A protein and the small-molecule ligand that binds it are described below.
Small molecule (SMILES): CN1C(=O)C[C@@](C)(c2cccc(NC(=O)c3ccc(OCC(F)(F)F)cn3)c2)N=C1N

Sequence of chain 1.B:
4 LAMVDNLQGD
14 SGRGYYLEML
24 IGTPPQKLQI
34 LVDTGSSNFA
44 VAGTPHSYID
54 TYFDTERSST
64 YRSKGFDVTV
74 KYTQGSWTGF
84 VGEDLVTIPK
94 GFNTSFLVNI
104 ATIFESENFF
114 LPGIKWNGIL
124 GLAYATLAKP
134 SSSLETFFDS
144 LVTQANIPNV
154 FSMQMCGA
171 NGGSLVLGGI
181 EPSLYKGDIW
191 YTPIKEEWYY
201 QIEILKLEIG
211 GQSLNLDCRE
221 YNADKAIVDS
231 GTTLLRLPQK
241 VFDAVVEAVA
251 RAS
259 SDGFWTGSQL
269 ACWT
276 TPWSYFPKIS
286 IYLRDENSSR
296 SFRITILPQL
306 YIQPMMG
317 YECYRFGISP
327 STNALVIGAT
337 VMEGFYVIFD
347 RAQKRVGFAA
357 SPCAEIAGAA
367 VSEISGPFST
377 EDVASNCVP

Binding-site contacts:
Ligand atom N22 contacts residue GLY231 of chain 1.B at 3.1 Å (h-bond).
Ligand atom C2 contacts residue TYR75 of chain 1.B at 3.6 Å (hydrophobic).
Ligand atom N13 contacts residue LEU34 of chain 1.B at 3.6 Å.
Ligand atom O26 contacts residue ALA335 of chain 1.B at 3.7 Å.
Ligand atom N15 contacts residue GLY231 of chain 1.B at 3.7 Å.
Ligand atom C24 contacts residue GLY231 of chain 1.B at 3.7 Å.
Ligand atom O25 contacts residue TRP119 of chain 1.B at 3.4 Å.
Ligand atom C24 contacts residue LEU34 of chain 1.B at 3.8 Å (hydrophobic).
Ligand atom N15 contacts residue ASP229 of chain 1.B at 2.9 Å (salt-bridge).
Ligand atom N13 contacts residue GLY231 of chain 1.B at 2.8 Å (h-bond).
Ligand atom C7 contacts residue LEU34 of chain 1.B at 3.8 Å (hydrophobic).
Ligand atom C20 contacts residue THR233 of chain 1.B at 3.7 Å.
Ligand atom C14 contacts residue ASP36 of chain 1.B at 3.5 Å.
Ligand atom F30 contacts residue THR233 of chain 1.B at 3.6 Å.
Ligand atom C27 contacts residue GLY15 of chain 1.B at 3.4 Å.
Ligand atom C1 contacts residue ASP36 of chain 1.B at 3.6 Å.
Ligand atom C21 contacts residue GLY231 of chain 1.B at 3.7 Å.
Ligand atom C18 contacts residue THR233 of chain 1.B at 3.2 Å.
Ligand atom C19 contacts residue ARG16 of chain 1.B at 3.6 Å.
Ligand atom C17 contacts residue ASP229 of chain 1.B at 3.4 Å.
Ligand atom C27 contacts residue THR233 of chain 1.B at 3.1 Å.
Ligand atom F30 contacts residue ALA335 of chain 1.B at 3.5 Å.
Ligand atom O26 contacts residue THR233 of chain 1.B at 3.4 Å (h-bond).
Ligand atom C23 contacts residue SER230 of chain 1.B at 3.4 Å.
Ligand atom C17 contacts residue THR232 of chain 1.B at 3.5 Å.
Ligand atom C5 contacts residue ASP36 of chain 1.B at 3.5 Å.
Ligand atom N15 contacts residue ASP36 of chain 1.B at 3.0 Å (salt-bridge).
Ligand atom F31 contacts residue ALA335 of chain 1.B at 3.4 Å.
Ligand atom C19 contacts residue GLY17 of chain 1.B at 3.4 Å.
Ligand atom F30 contacts residue THR336 of chain 1.B at 3.3 Å.
Ligand atom F31 contacts residue TYR18 of chain 1.B at 3.4 Å.
Ligand atom F29 contacts residue GLY15 of chain 1.B at 3.2 Å.
Ligand atom C7 contacts residue GLY231 of chain 1.B at 3.6 Å.
Ligand atom N6 contacts residue ASP36 of chain 1.B at 2.7 Å (salt-bridge).
Ligand atom C20 contacts residue ARG16 of chain 1.B at 3.8 Å.
Ligand atom C23 contacts residue GLY231 of chain 1.B at 3.7 Å.
Ligand atom C19 contacts residue THR233 of chain 1.B at 3.0 Å.
Ligand atom C14 contacts residue TYR75 of chain 1.B at 3.4 Å (hydrophobic).
Ligand atom C18 contacts residue GLY17 of chain 1.B at 3.6 Å.
Ligand atom C12 contacts residue GLY231 of chain 1.B at 3.5 Å.